Sequence of chain 1.A:
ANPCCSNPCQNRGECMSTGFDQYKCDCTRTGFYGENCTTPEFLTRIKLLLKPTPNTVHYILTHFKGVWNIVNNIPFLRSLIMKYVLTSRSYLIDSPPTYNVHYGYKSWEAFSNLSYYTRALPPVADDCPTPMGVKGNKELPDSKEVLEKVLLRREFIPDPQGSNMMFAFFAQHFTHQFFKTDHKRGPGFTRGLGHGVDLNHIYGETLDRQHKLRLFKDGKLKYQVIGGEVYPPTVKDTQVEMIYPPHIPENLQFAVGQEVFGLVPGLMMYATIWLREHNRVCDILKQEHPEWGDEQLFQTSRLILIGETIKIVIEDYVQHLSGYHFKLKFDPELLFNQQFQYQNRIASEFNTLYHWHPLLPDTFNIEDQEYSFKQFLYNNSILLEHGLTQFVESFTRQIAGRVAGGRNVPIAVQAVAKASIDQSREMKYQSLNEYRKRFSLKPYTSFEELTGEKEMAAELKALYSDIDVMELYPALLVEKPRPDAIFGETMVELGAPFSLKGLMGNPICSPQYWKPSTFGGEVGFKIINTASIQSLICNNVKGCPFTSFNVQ

Binding-site contacts:
Ligand atom C7 contacts residue PRO8 of chain 1.A at 4.2 Å (hydrophobic).
Ligand atom C1 contacts residue ASN36 of chain 1.A at 1.4 Å.
Ligand atom C4 contacts residue GLU35 of chain 1.A at 4.1 Å.
Ligand atom C5 contacts residue GLU35 of chain 1.A at 4.4 Å.
Ligand atom O7 contacts residue TYR23 of chain 1.A at 3.9 Å.
Ligand atom C2 contacts residue TYR23 of chain 1.A at 3.5 Å (hydrophobic).
Ligand atom N2 contacts residue ASN36 of chain 1.A at 2.8 Å (h-bond).
Ligand atom C5 contacts residue ASN36 of chain 1.A at 3.7 Å.
Ligand atom C8 contacts residue PRO8 of chain 1.A at 3.8 Å (hydrophobic).
Ligand atom O5 contacts residue ASN36 of chain 1.A at 2.4 Å (h-bond).
Ligand atom C2 contacts residue GLU35 of chain 1.A at 4.4 Å.
Ligand atom C7 contacts residue TYR23 of chain 1.A at 4.1 Å (hydrophobic).
Ligand atom C1 contacts residue TYR23 of chain 1.A at 3.7 Å (hydrophobic).
Ligand atom N2 contacts residue TYR23 of chain 1.A at 4.2 Å.
Ligand atom C6 contacts residue ASN36 of chain 1.A at 4.3 Å.
Ligand atom C6 contacts residue GLU35 of chain 1.A at 3.4 Å.
Ligand atom C2 contacts residue ASN36 of chain 1.A at 2.5 Å.
Ligand atom O7 contacts residue PRO8 of chain 1.A at 4.4 Å.
Ligand atom C3 contacts residue ASN36 of chain 1.A at 3.8 Å.
Ligand atom O7 contacts residue ASN36 of chain 1.A at 4.5 Å.
Ligand atom C4 contacts residue ASN36 of chain 1.A at 4.2 Å.
Ligand atom C8 contacts residue ASN36 of chain 1.A at 3.9 Å.
Ligand atom O6 contacts residue GLU35 of chain 1.A at 4.3 Å.
Ligand atom C7 contacts residue ASN36 of chain 1.A at 3.5 Å.
Ligand atom C1 contacts residue GLU35 of chain 1.A at 4.3 Å.

This protein binds this small molecule.
Small molecule (SMILES): CC(=O)N[C@@H]1[C@@H](O)[C@H](O)[C@@H](CO)O[C@H]1O